This protein binds this small molecule.
Small molecule (SMILES): CC(=O)N[C@@H]1[C@@H](O)[C@H](O)[C@@H](CO)O[C@H]1O

Binding-site contacts:
Ligand atom C8 contacts residue VAL205 of chain 1.P at 3.6 Å (hydrophobic).
Ligand atom N2 contacts residue VAL205 of chain 1.P at 4.1 Å.
Ligand atom C3 contacts residue ASN253 of chain 1.P at 3.8 Å.
Ligand atom O5 contacts residue LEU251 of chain 1.P at 4.3 Å.
Ligand atom O5 contacts residue ASN253 of chain 1.P at 2.4 Å (h-bond).
Ligand atom C6 contacts residue LEU251 of chain 1.P at 3.7 Å (hydrophobic).
Ligand atom C8 contacts residue THR255 of chain 1.P at 4.5 Å.
Ligand atom C1 contacts residue ASN253 of chain 1.P at 1.4 Å.
Ligand atom C7 contacts residue ASN253 of chain 1.P at 3.5 Å.
Ligand atom O6 contacts residue LEU251 of chain 1.P at 3.8 Å.
Ligand atom C5 contacts residue ASN253 of chain 1.P at 3.6 Å.
Ligand atom O7 contacts residue ASN253 of chain 1.P at 3.7 Å.
Ligand atom N2 contacts residue SER207 of chain 1.P at 3.4 Å (h-bond).
Ligand atom C2 contacts residue ASN253 of chain 1.P at 2.5 Å.
Ligand atom N2 contacts residue ASN253 of chain 1.P at 2.9 Å (h-bond).
Ligand atom C3 contacts residue SER207 of chain 1.P at 4.1 Å.
Ligand atom C1 contacts residue SER207 of chain 1.P at 4.1 Å.
Ligand atom C7 contacts residue VAL205 of chain 1.P at 4.4 Å (hydrophobic).
Ligand atom O3 contacts residue SER207 of chain 1.P at 3.9 Å.
Ligand atom C4 contacts residue ASN253 of chain 1.P at 4.2 Å.
Ligand atom C2 contacts residue SER207 of chain 1.P at 3.2 Å.

Sequence of chain 1.P:
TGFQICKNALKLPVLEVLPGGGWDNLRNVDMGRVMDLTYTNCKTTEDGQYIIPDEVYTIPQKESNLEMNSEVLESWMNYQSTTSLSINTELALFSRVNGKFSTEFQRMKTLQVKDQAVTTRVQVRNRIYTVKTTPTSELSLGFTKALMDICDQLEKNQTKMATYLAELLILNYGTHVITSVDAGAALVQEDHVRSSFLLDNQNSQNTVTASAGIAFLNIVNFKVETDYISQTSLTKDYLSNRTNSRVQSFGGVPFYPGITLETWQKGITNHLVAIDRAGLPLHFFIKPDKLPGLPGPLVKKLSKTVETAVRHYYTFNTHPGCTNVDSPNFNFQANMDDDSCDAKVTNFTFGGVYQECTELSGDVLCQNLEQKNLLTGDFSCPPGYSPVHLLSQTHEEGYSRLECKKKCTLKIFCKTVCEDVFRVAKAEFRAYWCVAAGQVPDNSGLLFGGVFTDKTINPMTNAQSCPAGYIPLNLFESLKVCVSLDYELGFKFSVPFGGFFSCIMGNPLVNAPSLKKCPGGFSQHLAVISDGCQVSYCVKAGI